Sequence of chain 1.B:
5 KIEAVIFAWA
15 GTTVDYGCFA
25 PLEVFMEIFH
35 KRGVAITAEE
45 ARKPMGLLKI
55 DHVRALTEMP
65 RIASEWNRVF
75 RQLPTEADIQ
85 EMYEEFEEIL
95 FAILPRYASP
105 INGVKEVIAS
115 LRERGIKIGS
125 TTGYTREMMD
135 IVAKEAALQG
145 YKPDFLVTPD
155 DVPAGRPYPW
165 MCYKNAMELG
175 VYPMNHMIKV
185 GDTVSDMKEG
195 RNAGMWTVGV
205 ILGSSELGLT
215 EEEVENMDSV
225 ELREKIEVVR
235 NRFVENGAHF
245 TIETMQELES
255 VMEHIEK

Binding-site contacts:
Ligand atom O2 contacts residue LYS53 of chain 1.B at 4.0 Å.
Ligand atom C2 contacts residue GLY127 of chain 1.B at 3.2 Å.
Ligand atom O2P contacts residue ALA14 of chain 1.B at 4.3 Å.
Ligand atom O3P contacts residue THR126 of chain 1.B at 3.8 Å.
Ligand atom O3P contacts residue ASP190 of chain 1.B at 3.7 Å.
Ligand atom O1P contacts residue ALA14 of chain 1.B at 2.6 Å (h-bond).
Ligand atom O2 contacts residue THR126 of chain 1.B at 3.7 Å.
Ligand atom C1 contacts residue GLY127 of chain 1.B at 4.0 Å.
Ligand atom P contacts residue THR126 of chain 1.B at 4.2 Å.
Ligand atom O1P contacts residue TRP13 of chain 1.B at 2.8 Å (h-bond).
Ligand atom C1 contacts residue THR126 of chain 1.B at 3.2 Å.
Ligand atom O2 contacts residue ALA14 of chain 1.B at 3.2 Å.
Ligand atom O1P contacts residue MG1 of chain 1.E at 2.2 Å.
Ligand atom O3P contacts residue MG1 of chain 1.E at 3.3 Å.
Ligand atom P contacts residue ALA12 of chain 1.B at 3.6 Å.
Ligand atom C1 contacts residue ALA14 of chain 1.B at 3.1 Å (hydrophobic).
Ligand atom C2 contacts residue ALA14 of chain 1.B at 4.0 Å (hydrophobic).
Ligand atom O3P contacts residue ARG160 of chain 1.B at 2.5 Å (salt-bridge).
Ligand atom C2 contacts residue THR126 of chain 1.B at 2.7 Å.
Ligand atom O3P contacts residue ALA12 of chain 1.B at 2.8 Å.
Ligand atom P contacts residue TRP13 of chain 1.B at 3.0 Å.
Ligand atom O2 contacts residue GLY127 of chain 1.B at 4.1 Å.
Ligand atom O1P contacts residue ASP186 of chain 1.B at 3.5 Å (salt-bridge).
Ligand atom O2P contacts residue MG1 of chain 1.E at 2.3 Å.
Ligand atom C1 contacts residue THR125 of chain 1.B at 4.2 Å.
Ligand atom P contacts residue ARG160 of chain 1.B at 3.2 Å.
Ligand atom C1 contacts residue TRP13 of chain 1.B at 3.0 Å (hydrophobic).
Ligand atom P contacts residue THR125 of chain 1.B at 4.2 Å.
Ligand atom C2 contacts residue TRP13 of chain 1.B at 4.2 Å (hydrophobic).
Ligand atom O2P contacts residue ARG160 of chain 1.B at 2.6 Å (salt-bridge).
Ligand atom O2P contacts residue GLY50 of chain 1.B at 3.7 Å.
Ligand atom P contacts residue ALA14 of chain 1.B at 3.8 Å.
Ligand atom C2 contacts residue TYR128 of chain 1.B at 3.5 Å (hydrophobic).
Ligand atom O2P contacts residue GLY127 of chain 1.B at 4.0 Å.
Ligand atom O3P contacts residue THR125 of chain 1.B at 3.0 Å (h-bond).
Ligand atom O3P contacts residue TRP13 of chain 1.B at 2.9 Å (h-bond).
Ligand atom O2 contacts residue TYR128 of chain 1.B at 3.1 Å.
Ligand atom O1P contacts residue ALA12 of chain 1.B at 3.1 Å.
Ligand atom O1P contacts residue ASP190 of chain 1.B at 4.3 Å.
Ligand atom P contacts residue MG1 of chain 1.E at 2.6 Å.

This protein binds this small molecule.
Small molecule (SMILES): O=CCP(=O)(O)O